Sequence of chain 1.J:
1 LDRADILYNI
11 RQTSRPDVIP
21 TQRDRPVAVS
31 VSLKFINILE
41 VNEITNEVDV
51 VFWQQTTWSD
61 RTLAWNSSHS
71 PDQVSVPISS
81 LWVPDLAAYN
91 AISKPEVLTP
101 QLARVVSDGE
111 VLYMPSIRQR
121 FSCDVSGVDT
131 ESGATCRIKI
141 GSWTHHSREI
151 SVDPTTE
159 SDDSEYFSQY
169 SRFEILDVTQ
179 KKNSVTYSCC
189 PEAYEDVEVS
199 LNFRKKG

The protein below binds the small molecule below.
Small molecule (SMILES): CCOc1cncc(N2CCCNCC2)c1

Sequence of chain 1.F:
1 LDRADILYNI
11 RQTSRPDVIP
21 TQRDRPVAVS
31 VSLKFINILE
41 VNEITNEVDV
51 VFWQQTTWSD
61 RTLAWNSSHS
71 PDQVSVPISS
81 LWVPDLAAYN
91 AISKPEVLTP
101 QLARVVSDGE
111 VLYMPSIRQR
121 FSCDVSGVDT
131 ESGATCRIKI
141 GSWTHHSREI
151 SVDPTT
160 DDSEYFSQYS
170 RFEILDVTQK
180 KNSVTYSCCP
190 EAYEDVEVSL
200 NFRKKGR

Binding-site contacts:
Ligand atom N2 contacts residue MET114 of chain 1.F at 3.4 Å.
Ligand atom C10 contacts residue THR144 of chain 1.J at 4.1 Å.
Ligand atom C8 contacts residue TRP143 of chain 1.J at 3.7 Å (hydrophobic).
Ligand atom C5 contacts residue MET114 of chain 1.F at 4.0 Å (hydrophobic).
Ligand atom C4 contacts residue MET114 of chain 1.F at 3.7 Å (hydrophobic).
Ligand atom N1 contacts residue SER142 of chain 1.J at 3.9 Å.
Ligand atom C8 contacts residue MET114 of chain 1.F at 4.1 Å (hydrophobic).
Ligand atom C11 contacts residue CYS188 of chain 1.J at 4.0 Å (hydrophobic).
Ligand atom C11 contacts residue TYR192 of chain 1.J at 3.3 Å (hydrophobic).
Ligand atom N3 contacts residue THR144 of chain 1.J at 3.5 Å.
Ligand atom C10 contacts residue MET114 of chain 1.F at 3.8 Å (hydrophobic).
Ligand atom C1 contacts residue TRP53 of chain 1.F at 3.6 Å (hydrophobic).
Ligand atom C1 contacts residue TRP143 of chain 1.J at 3.6 Å (hydrophobic).
Ligand atom N3 contacts residue MET114 of chain 1.F at 4.0 Å.
Ligand atom N1 contacts residue TYR89 of chain 1.J at 2.5 Å (h-bond).
Ligand atom N1 contacts residue TRP143 of chain 1.J at 3.1 Å (h-bond).
Ligand atom C3 contacts residue TYR185 of chain 1.J at 4.1 Å (hydrophobic).
Ligand atom N2 contacts residue TRP143 of chain 1.J at 3.3 Å (h-bond).
Ligand atom O1 contacts residue LEU112 of chain 1.F at 3.6 Å.
Ligand atom C6 contacts residue LEU112 of chain 1.F at 4.0 Å (hydrophobic).
Ligand atom O1 contacts residue ARG104 of chain 1.F at 3.5 Å.
Ligand atom C6 contacts residue THR144 of chain 1.J at 3.6 Å.
Ligand atom C4 contacts residue CYS187 of chain 1.J at 4.1 Å (hydrophobic).
Ligand atom C9 contacts residue MET114 of chain 1.F at 3.5 Å (hydrophobic).
Ligand atom C12 contacts residue LEU112 of chain 1.F at 3.5 Å (hydrophobic).
Ligand atom C5 contacts residue TRP143 of chain 1.J at 3.3 Å (hydrophobic).
Ligand atom C9 contacts residue TRP143 of chain 1.J at 3.2 Å (hydrophobic).
Ligand atom N3 contacts residue TRP143 of chain 1.J at 3.9 Å.
Ligand atom C12 contacts residue ARG104 of chain 1.F at 3.9 Å.
Ligand atom C11 contacts residue LEU112 of chain 1.F at 3.8 Å (hydrophobic).
Ligand atom C2 contacts residue TRP143 of chain 1.J at 3.8 Å (hydrophobic).
Ligand atom C2 contacts residue TYR192 of chain 1.J at 3.7 Å (hydrophobic).
Ligand atom C2 contacts residue TYR89 of chain 1.J at 3.2 Å (hydrophobic).
Ligand atom C10 contacts residue TRP143 of chain 1.J at 3.4 Å (hydrophobic).
Ligand atom C2 contacts residue TYR185 of chain 1.J at 3.5 Å (hydrophobic).
Ligand atom C1 contacts residue TYR89 of chain 1.J at 3.4 Å (hydrophobic).
Ligand atom C7 contacts residue LEU112 of chain 1.F at 3.8 Å (hydrophobic).
Ligand atom C3 contacts residue TRP143 of chain 1.J at 3.8 Å (hydrophobic).
Ligand atom C5 contacts residue TRP53 of chain 1.F at 4.1 Å (hydrophobic).
Ligand atom C3 contacts residue TYR192 of chain 1.J at 3.7 Å (hydrophobic).